Sequence of chain 19.G:
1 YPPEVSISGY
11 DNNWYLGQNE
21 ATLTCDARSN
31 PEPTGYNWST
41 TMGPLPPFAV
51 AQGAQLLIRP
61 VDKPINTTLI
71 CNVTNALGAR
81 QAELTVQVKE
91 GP

Binding-site contacts:
Ligand atom C5 contacts residue ASN66 of chain 19.G at 3.5 Å.
Ligand atom C7 contacts residue PRO64 of chain 19.G at 3.8 Å (hydrophobic).
Ligand atom C1 contacts residue ASN66 of chain 19.G at 1.4 Å.
Ligand atom O5 contacts residue ASN66 of chain 19.G at 2.2 Å (h-bond).
Ligand atom C7 contacts residue ASN66 of chain 19.G at 4.0 Å.
Ligand atom C8 contacts residue GLN87 of chain 19.G at 4.5 Å.
Ligand atom C4 contacts residue ASN66 of chain 19.G at 4.0 Å.
Ligand atom N2 contacts residue ILE65 of chain 19.G at 4.4 Å.
Ligand atom O7 contacts residue ASN66 of chain 19.G at 4.3 Å.
Ligand atom C3 contacts residue ASN66 of chain 19.G at 3.6 Å.
Ligand atom C8 contacts residue PRO64 of chain 19.G at 3.4 Å (hydrophobic).
Ligand atom N2 contacts residue ASN66 of chain 19.G at 2.8 Å (h-bond).
Ligand atom N2 contacts residue PRO64 of chain 19.G at 4.3 Å.
Ligand atom O7 contacts residue PRO64 of chain 19.G at 3.9 Å.
Ligand atom C2 contacts residue ASN66 of chain 19.G at 2.2 Å.

The protein below binds the small molecule below.
Small molecule (SMILES): CC(=O)N[C@H]1[C@H](O[C@H]2[C@H](O)[C@@H](NC(C)=O)CO[C@@H]2CO[C@@H]2O[C@@H](C)[C@@H](O)[C@@H](O)[C@@H]2O)O[C@H](CO)[C@@H](O[C@@H]2O[C@H](CO)[C@@H](O)[C@H](O)[C@@H]2O)[C@@H]1O